Binding-site contacts:
Ligand atom N6 contacts residue C7 of chain 1.F at 3.5 Å (h-bond).
Ligand atom O2A contacts residue ASP631 of chain 1.B at 2.9 Å (salt-bridge).
Ligand atom N7 contacts residue C7 of chain 1.F at 3.2 Å.
Ligand atom O2G contacts residue LYS367 of chain 1.B at 3.5 Å (salt-bridge).
Ligand atom O2G contacts residue CA1 of chain 1.O at 2.2 Å.
Ligand atom C5 contacts residue C7 of chain 1.F at 3.4 Å.
Ligand atom C1' contacts residue ARG586 of chain 1.B at 3.3 Å.
Ligand atom O4' contacts residue ARG586 of chain 1.B at 3.0 Å (salt-bridge).
Ligand atom C2' contacts residue VAL739 of chain 1.B at 3.5 Å (hydrophobic).
Ligand atom N3 contacts residue PRO588 of chain 1.B at 3.4 Å.
Ligand atom C2' contacts residue ARG586 of chain 1.B at 3.5 Å.
Ligand atom O2A contacts residue C7 of chain 1.F at 2.9 Å (h-bond).
Ligand atom C3' contacts residue ASP740 of chain 1.B at 3.4 Å.
Ligand atom O2G contacts residue ASP633 of chain 1.B at 3.5 Å (salt-bridge).
Ligand atom C8 contacts residue C7 of chain 1.F at 3.5 Å.
Ligand atom PG contacts residue CA1 of chain 1.O at 3.5 Å.
Ligand atom PA contacts residue CA1 of chain 1.M at 3.4 Å.
Ligand atom O3G contacts residue ARG295 of chain 1.B at 2.9 Å (salt-bridge).
Ligand atom O2' contacts residue PRO588 of chain 1.B at 3.2 Å.
Ligand atom O2A contacts residue ASP633 of chain 1.B at 2.8 Å (salt-bridge).
Ligand atom PB contacts residue CA1 of chain 1.O at 3.4 Å.
Ligand atom O2' contacts residue ARG586 of chain 1.B at 2.8 Å (salt-bridge).
Ligand atom PG contacts residue LYS391 of chain 1.B at 3.4 Å.
Ligand atom C3' contacts residue VAL739 of chain 1.B at 3.4 Å (hydrophobic).
Ligand atom O2B contacts residue CA1 of chain 1.O at 2.4 Å.
Ligand atom O3' contacts residue ASP740 of chain 1.B at 2.8 Å (salt-bridge).
Ligand atom O2A contacts residue CA1 of chain 1.O at 2.8 Å.
Ligand atom O3G contacts residue LYS367 of chain 1.B at 3.2 Å (salt-bridge).
Ligand atom O2A contacts residue CA1 of chain 1.M at 2.1 Å.
Ligand atom PA contacts residue C7 of chain 1.F at 3.2 Å.
Ligand atom O1G contacts residue ARG295 of chain 1.B at 3.0 Å (salt-bridge).
Ligand atom C4 contacts residue VAL739 of chain 1.B at 3.4 Å (hydrophobic).
Ligand atom O2B contacts residue CA1 of chain 1.N at 2.9 Å.
Ligand atom O1A contacts residue C7 of chain 1.F at 2.9 Å (h-bond).
Ligand atom O4' contacts residue C7 of chain 1.F at 3.2 Å.
Ligand atom O1G contacts residue LYS391 of chain 1.B at 2.9 Å (salt-bridge).
Ligand atom O3G contacts residue LYS743 of chain 1.B at 2.9 Å (salt-bridge).
Ligand atom C4' contacts residue ARG586 of chain 1.B at 3.5 Å.
Ligand atom O2G contacts residue LYS391 of chain 1.B at 3.1 Å (salt-bridge).
Ligand atom O2B contacts residue ASP631 of chain 1.B at 3.3 Å (salt-bridge).

Sequence of chain 1.B:
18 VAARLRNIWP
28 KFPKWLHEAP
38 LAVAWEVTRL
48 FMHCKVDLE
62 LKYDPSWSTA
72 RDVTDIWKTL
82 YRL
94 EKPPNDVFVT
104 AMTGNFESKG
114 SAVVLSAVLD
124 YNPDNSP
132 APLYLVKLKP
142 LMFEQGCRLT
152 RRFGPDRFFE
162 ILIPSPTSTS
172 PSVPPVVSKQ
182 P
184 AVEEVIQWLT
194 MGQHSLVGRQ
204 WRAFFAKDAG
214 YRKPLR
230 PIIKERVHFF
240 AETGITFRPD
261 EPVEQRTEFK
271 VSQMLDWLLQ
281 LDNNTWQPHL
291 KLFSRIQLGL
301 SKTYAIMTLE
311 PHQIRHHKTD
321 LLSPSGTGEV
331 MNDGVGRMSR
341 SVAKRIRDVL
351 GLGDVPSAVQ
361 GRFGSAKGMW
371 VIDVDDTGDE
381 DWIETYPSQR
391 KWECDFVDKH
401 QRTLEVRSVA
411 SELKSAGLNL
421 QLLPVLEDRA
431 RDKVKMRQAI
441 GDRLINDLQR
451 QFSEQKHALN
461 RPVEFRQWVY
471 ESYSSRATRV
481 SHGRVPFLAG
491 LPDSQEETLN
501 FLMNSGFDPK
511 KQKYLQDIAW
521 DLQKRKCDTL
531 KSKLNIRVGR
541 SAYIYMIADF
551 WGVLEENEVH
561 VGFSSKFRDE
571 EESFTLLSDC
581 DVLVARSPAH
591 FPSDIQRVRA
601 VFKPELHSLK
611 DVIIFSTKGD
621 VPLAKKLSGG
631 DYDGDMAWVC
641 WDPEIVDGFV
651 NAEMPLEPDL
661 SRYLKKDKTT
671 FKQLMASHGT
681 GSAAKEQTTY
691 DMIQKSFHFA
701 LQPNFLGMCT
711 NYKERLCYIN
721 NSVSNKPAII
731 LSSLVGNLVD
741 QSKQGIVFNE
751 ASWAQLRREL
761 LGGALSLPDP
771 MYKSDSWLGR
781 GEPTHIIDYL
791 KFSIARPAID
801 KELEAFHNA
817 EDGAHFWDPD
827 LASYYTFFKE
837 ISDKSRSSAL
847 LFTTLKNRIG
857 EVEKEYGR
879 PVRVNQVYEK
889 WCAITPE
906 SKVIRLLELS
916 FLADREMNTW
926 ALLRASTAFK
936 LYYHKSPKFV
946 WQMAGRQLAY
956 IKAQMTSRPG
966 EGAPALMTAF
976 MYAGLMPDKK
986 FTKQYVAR

This small molecule binds to this protein.
Small molecule (SMILES): Nc1ncnc2c1ncn2[C@@H]1O[C@H](COP(=O)(O)NP(=O)(O)OP(=O)(O)O)[C@@H](O)[C@H]1O